This small molecule binds to this protein.
Small molecule (SMILES): O=C(Cn1cc(-c2ccccc2)nn1)N[C@@H]1O[C@H](CO)[C@@H](O)[C@H](O)[C@H]1O

Sequence of chain 2.A:
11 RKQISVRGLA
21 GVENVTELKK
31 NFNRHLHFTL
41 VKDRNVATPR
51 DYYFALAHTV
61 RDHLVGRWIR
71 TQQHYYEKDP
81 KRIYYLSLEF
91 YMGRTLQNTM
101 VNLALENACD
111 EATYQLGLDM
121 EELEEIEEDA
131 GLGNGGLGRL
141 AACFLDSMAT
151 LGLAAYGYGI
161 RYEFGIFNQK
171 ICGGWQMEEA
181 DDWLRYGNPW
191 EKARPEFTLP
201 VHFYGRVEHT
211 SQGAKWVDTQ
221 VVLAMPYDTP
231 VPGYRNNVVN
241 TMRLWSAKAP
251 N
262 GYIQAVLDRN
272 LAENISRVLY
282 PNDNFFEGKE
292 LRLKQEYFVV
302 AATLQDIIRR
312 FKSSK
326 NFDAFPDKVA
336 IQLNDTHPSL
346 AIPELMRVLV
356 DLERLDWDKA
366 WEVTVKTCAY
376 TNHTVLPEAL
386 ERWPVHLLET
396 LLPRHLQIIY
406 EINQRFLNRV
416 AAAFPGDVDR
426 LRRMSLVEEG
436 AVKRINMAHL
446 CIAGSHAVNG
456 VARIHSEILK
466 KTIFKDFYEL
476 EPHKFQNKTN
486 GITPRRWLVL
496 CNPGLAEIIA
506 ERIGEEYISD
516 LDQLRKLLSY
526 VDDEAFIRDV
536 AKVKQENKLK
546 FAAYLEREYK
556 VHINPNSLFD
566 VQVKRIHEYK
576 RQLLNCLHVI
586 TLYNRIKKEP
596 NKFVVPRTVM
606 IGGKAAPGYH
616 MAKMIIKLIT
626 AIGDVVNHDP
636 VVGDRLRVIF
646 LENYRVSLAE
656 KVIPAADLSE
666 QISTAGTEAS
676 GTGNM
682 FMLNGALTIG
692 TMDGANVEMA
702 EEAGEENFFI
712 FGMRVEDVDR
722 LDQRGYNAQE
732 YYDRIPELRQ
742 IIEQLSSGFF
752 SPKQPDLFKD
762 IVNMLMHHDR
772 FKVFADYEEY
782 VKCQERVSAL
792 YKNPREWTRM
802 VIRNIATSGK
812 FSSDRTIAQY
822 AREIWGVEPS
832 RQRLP

Binding-site contacts:
Ligand atom O4 contacts residue ASN485 of chain 2.A at 3.4 Å (h-bond).
Ligand atom C16 contacts residue ALA384 of chain 2.A at 3.7 Å (hydrophobic).
Ligand atom C16 contacts residue ASN285 of chain 2.A at 3.6 Å.
Ligand atom C9 contacts residue ASP284 of chain 2.A at 3.7 Å.
Ligand atom C11 contacts residue ASP284 of chain 2.A at 3.6 Å.
Ligand atom C13 contacts residue ASN283 of chain 2.A at 3.1 Å.
Ligand atom C6 contacts residue HIS378 of chain 2.A at 3.5 Å.
Ligand atom C4 contacts residue GLY676 of chain 2.A at 3.8 Å.
Ligand atom N1 contacts residue HIS378 of chain 2.A at 2.8 Å (h-bond).
Ligand atom C14 contacts residue ASN283 of chain 2.A at 3.4 Å.
Ligand atom O4 contacts residue SER675 of chain 2.A at 3.6 Å.
Ligand atom N2 contacts residue ASP340 of chain 2.A at 3.7 Å.
Ligand atom C2 contacts residue HIS378 of chain 2.A at 3.3 Å.
Ligand atom C15 contacts residue PHE287 of chain 2.A at 3.5 Å (hydrophobic).
Ligand atom O2 contacts residue GLU673 of chain 2.A at 3.1 Å (salt-bridge).
Ligand atom C1 contacts residue HIS378 of chain 2.A at 3.4 Å.
Ligand atom O6 contacts residue HIS378 of chain 2.A at 2.6 Å (h-bond).
Ligand atom C16 contacts residue ASP284 of chain 2.A at 3.6 Å.
Ligand atom O5 contacts residue HIS378 of chain 2.A at 3.6 Å.
Ligand atom C15 contacts residue ASN285 of chain 2.A at 3.4 Å.
Ligand atom O6 contacts residue ASN485 of chain 2.A at 2.9 Å (h-bond).
Ligand atom O7 contacts residue LEU137 of chain 2.A at 3.5 Å.
Ligand atom C6 contacts residue ASN485 of chain 2.A at 3.3 Å.
Ligand atom C14 contacts residue ASN285 of chain 2.A at 3.8 Å.
Ligand atom O3 contacts residue ALA674 of chain 2.A at 3.3 Å (h-bond).
Ligand atom C10 contacts residue ASP284 of chain 2.A at 3.6 Å.
Ligand atom O4 contacts residue GLY676 of chain 2.A at 2.8 Å (h-bond).
Ligand atom O3 contacts residue GLY676 of chain 2.A at 3.1 Å (h-bond).
Ligand atom C3 contacts residue GLY676 of chain 2.A at 3.8 Å.
Ligand atom C14 contacts residue PHE287 of chain 2.A at 3.6 Å (hydrophobic).
Ligand atom O6 contacts residue VAL456 of chain 2.A at 3.6 Å.
Ligand atom N4 contacts residue HIS342 of chain 2.A at 3.6 Å.
Ligand atom O3 contacts residue SER675 of chain 2.A at 3.0 Å (h-bond).
Ligand atom N3 contacts residue LEU137 of chain 2.A at 3.6 Å.
Ligand atom C12 contacts residue ASN283 of chain 2.A at 3.3 Å.
Ligand atom O2 contacts residue TYR574 of chain 2.A at 3.1 Å (h-bond).
Ligand atom C3 contacts residue GLU673 of chain 2.A at 3.4 Å.
Ligand atom C8 contacts residue ASP340 of chain 2.A at 3.5 Å.
Ligand atom C2 contacts residue GLU673 of chain 2.A at 3.8 Å.
Ligand atom O3 contacts residue GLU673 of chain 2.A at 2.7 Å (salt-bridge).